Sequence of chain 1.B:
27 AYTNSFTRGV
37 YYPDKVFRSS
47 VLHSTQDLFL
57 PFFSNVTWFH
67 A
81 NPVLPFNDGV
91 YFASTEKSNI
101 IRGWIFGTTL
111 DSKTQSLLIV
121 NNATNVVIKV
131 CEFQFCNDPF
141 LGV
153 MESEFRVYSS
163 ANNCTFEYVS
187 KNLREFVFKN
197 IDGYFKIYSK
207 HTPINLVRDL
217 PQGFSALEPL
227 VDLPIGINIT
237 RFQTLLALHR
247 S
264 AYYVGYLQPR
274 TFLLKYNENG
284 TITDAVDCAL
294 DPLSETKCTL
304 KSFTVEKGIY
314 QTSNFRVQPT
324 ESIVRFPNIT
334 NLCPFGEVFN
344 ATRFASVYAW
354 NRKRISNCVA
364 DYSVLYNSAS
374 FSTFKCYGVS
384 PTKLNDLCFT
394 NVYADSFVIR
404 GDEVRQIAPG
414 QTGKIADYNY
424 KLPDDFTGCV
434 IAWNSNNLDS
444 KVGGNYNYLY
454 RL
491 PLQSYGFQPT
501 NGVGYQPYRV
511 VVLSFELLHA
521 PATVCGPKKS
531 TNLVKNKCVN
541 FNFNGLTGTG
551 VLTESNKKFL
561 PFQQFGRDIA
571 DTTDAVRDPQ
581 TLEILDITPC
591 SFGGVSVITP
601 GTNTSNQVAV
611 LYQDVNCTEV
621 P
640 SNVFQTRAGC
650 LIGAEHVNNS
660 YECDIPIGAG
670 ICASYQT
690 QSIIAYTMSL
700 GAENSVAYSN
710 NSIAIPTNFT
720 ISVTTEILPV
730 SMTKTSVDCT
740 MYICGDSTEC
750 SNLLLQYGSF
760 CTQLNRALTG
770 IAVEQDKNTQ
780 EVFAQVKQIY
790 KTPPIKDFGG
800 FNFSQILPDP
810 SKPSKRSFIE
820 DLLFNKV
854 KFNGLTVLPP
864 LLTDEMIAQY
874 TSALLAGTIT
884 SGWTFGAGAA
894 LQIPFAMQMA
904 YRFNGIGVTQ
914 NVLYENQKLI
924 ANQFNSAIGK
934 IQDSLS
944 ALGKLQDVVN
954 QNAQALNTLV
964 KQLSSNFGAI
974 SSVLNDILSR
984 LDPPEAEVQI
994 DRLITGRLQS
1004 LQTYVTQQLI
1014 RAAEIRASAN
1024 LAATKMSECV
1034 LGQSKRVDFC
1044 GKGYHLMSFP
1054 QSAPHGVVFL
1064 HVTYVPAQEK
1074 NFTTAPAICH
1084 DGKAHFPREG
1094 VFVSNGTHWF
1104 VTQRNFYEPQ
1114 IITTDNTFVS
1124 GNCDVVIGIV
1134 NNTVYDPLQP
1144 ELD

Binding-site contacts:
Ligand atom C2 contacts residue ASN1098 of chain 1.B at 2.5 Å.
Ligand atom N2 contacts residue HIS1101 of chain 1.B at 4.4 Å.
Ligand atom C3 contacts residue ASN1098 of chain 1.B at 3.8 Å.
Ligand atom C8 contacts residue ASN1098 of chain 1.B at 3.4 Å.
Ligand atom O5 contacts residue PHE1103 of chain 1.B at 4.0 Å.
Ligand atom O4 contacts residue HIS1101 of chain 1.B at 3.5 Å.
Ligand atom C8 contacts residue GLY1099 of chain 1.B at 4.3 Å.
Ligand atom C4 contacts residue ASN1098 of chain 1.B at 4.2 Å.
Ligand atom C7 contacts residue THR1100 of chain 1.B at 4.3 Å.
Ligand atom C4 contacts residue HIS1101 of chain 1.B at 4.1 Å.
Ligand atom N2 contacts residue THR1100 of chain 1.B at 3.5 Å (h-bond).
Ligand atom C5 contacts residue HIS1101 of chain 1.B at 3.7 Å.
Ligand atom C1 contacts residue ASN1098 of chain 1.B at 1.4 Å.
Ligand atom C8 contacts residue THR1100 of chain 1.B at 4.2 Å.
Ligand atom C7 contacts residue ASN1098 of chain 1.B at 3.4 Å.
Ligand atom N2 contacts residue ASN1098 of chain 1.B at 3.0 Å (h-bond).
Ligand atom O5 contacts residue HIS1101 of chain 1.B at 4.1 Å.
Ligand atom C3 contacts residue THR1100 of chain 1.B at 4.3 Å.
Ligand atom C3 contacts residue HIS1101 of chain 1.B at 3.8 Å.
Ligand atom C6 contacts residue PHE1103 of chain 1.B at 4.3 Å (hydrophobic).
Ligand atom O7 contacts residue ASN1098 of chain 1.B at 3.5 Å (h-bond).
Ligand atom C1 contacts residue THR1100 of chain 1.B at 4.4 Å.
Ligand atom O6 contacts residue PHE1103 of chain 1.B at 3.9 Å.
Ligand atom C2 contacts residue THR1100 of chain 1.B at 4.3 Å.
Ligand atom C5 contacts residue PHE1103 of chain 1.B at 4.4 Å (hydrophobic).
Ligand atom O5 contacts residue ASN1098 of chain 1.B at 2.3 Å (h-bond).
Ligand atom C1 contacts residue HIS1101 of chain 1.B at 3.6 Å.
Ligand atom C2 contacts residue HIS1101 of chain 1.B at 4.2 Å.
Ligand atom C5 contacts residue ASN1098 of chain 1.B at 3.6 Å.

The small molecule below binds the protein below.
Small molecule (SMILES): CC(=O)N[C@H]1[C@H](O[C@H]2[C@H](O)[C@@H](NC(C)=O)CO[C@@H]2CO)O[C@H](CO)[C@@H](O)[C@@H]1O